Binding-site contacts:
Ligand atom CL contacts residue MET165 of chain 1.B at 3.7 Å.
Ligand atom C15 contacts residue PHE140 of chain 1.B at 3.5 Å (hydrophobic).
Ligand atom C8 contacts residue ARG188 of chain 1.B at 3.6 Å.
Ligand atom C9 contacts residue MET165 of chain 1.B at 3.4 Å (hydrophobic).
Ligand atom CL contacts residue HIS164 of chain 1.B at 3.8 Å.
Ligand atom C20 contacts residue ASN142 of chain 1.B at 3.8 Å.
Ligand atom C17 contacts residue LEU141 of chain 1.B at 3.5 Å (hydrophobic).
Ligand atom C15 contacts residue GLU166 of chain 1.B at 3.5 Å.
Ligand atom C19 contacts residue ASN142 of chain 1.B at 3.9 Å.
Ligand atom N2 contacts residue PHE140 of chain 1.B at 3.9 Å.
Ligand atom C14 contacts residue HIS163 of chain 1.B at 3.1 Å.
Ligand atom C8 contacts residue MET49 of chain 1.B at 3.6 Å (hydrophobic).
Ligand atom C15 contacts residue LEU141 of chain 1.B at 3.7 Å (hydrophobic).
Ligand atom C10 contacts residue HIS164 of chain 1.B at 3.4 Å.
Ligand atom N2 contacts residue SER144 of chain 1.B at 3.6 Å.
Ligand atom O2 contacts residue GLU166 of chain 1.B at 3.0 Å (salt-bridge).
Ligand atom C8 contacts residue MET165 of chain 1.B at 3.7 Å (hydrophobic).
Ligand atom C7 contacts residue DMS1 of chain 1.M at 3.5 Å.
Ligand atom C16 contacts residue LEU141 of chain 1.B at 3.8 Å (hydrophobic).
Ligand atom C15 contacts residue HIS163 of chain 1.B at 3.8 Å.
Ligand atom C17 contacts residue ASN142 of chain 1.B at 3.6 Å.
Ligand atom C16 contacts residue GLU166 of chain 1.B at 3.8 Å.
Ligand atom O2 contacts residue MET165 of chain 1.B at 3.3 Å.
Ligand atom C10 contacts residue MET165 of chain 1.B at 3.6 Å (hydrophobic).
Ligand atom N2 contacts residue HIS163 of chain 1.B at 2.6 Å (h-bond).
Ligand atom C17 contacts residue GLU166 of chain 1.B at 3.7 Å.
Ligand atom CL contacts residue ASP187 of chain 1.B at 3.4 Å.
Ligand atom N2 contacts residue GLU166 of chain 1.B at 3.8 Å.
Ligand atom C18 contacts residue ASN142 of chain 1.B at 3.6 Å.
Ligand atom C14 contacts residue GLU166 of chain 1.B at 3.7 Å.
Ligand atom C2 contacts residue HIS41 of chain 1.B at 3.9 Å.
Ligand atom N1 contacts residue CYS145 of chain 1.B at 3.8 Å.
Ligand atom C17 contacts residue PHE140 of chain 1.B at 3.6 Å (hydrophobic).
Ligand atom C9 contacts residue MET49 of chain 1.B at 3.5 Å (hydrophobic).
Ligand atom O1 contacts residue GLN189 of chain 1.B at 3.4 Å (h-bond).
Ligand atom CL contacts residue HIS41 of chain 1.B at 3.5 Å.
Ligand atom CL contacts residue MET49 of chain 1.B at 3.8 Å.
Ligand atom O contacts residue ASN142 of chain 1.B at 2.9 Å (h-bond).
Ligand atom C14 contacts residue CYS145 of chain 1.B at 3.8 Å (hydrophobic).
Ligand atom C7 contacts residue ARG188 of chain 1.B at 3.8 Å.

Sequence of chain 1.B:
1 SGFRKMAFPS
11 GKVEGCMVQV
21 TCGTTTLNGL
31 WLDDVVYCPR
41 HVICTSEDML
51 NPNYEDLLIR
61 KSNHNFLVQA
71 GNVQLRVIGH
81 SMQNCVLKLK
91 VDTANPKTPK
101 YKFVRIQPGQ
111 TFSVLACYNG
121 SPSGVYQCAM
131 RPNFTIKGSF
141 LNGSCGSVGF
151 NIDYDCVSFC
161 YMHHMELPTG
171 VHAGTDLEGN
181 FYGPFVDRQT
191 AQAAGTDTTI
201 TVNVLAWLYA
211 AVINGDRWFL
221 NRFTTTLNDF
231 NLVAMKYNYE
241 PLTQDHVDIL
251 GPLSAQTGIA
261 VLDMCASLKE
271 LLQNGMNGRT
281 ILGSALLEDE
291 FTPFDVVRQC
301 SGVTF

The protein below binds the small molecule below.
Small molecule (SMILES): CNC(=O)C[C@@]1(C(=O)Nc2cncc3ccccc23)CCOc2ccc(Cl)cc21

Sequence of chain 1.A:
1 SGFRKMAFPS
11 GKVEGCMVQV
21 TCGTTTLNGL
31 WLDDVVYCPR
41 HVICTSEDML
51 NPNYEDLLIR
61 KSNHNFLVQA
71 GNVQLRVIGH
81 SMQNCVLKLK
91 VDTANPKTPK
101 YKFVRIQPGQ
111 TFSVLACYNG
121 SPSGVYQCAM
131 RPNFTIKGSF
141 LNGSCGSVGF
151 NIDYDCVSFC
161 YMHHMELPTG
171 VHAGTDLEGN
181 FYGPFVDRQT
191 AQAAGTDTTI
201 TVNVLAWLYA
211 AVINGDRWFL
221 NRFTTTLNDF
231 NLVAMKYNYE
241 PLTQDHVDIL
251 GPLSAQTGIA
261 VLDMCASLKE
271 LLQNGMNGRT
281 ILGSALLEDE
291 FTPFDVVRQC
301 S